Sequence of chain 1.C:
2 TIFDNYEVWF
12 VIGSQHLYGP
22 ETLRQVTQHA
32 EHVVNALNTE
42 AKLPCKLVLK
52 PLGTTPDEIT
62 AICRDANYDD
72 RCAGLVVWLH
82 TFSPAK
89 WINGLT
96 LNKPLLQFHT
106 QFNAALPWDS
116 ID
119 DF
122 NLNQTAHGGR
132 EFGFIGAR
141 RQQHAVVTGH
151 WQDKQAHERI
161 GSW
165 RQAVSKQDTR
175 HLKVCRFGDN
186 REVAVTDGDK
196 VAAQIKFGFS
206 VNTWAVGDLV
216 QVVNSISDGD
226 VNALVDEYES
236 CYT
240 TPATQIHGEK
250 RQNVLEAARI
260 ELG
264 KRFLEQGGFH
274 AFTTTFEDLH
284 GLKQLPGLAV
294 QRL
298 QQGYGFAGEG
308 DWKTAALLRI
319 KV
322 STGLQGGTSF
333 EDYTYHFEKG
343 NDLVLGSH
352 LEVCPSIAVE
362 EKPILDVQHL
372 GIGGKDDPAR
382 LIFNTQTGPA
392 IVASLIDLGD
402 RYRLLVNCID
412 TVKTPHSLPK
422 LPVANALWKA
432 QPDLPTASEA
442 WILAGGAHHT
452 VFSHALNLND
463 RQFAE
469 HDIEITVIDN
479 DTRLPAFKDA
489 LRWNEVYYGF

The small molecule below binds the protein below.
Small molecule (SMILES): OC[C@@H](O)C(O)[C@@H](O)CO

Binding-site contacts:
Ligand atom O1 contacts residue PHE83 of chain 1.C at 3.8 Å.
Ligand atom O4 contacts residue MN1 of chain 1.F at 3.3 Å.
Ligand atom O5 contacts residue HIS450 of chain 1.B at 3.2 Å (h-bond).
Ligand atom C2 contacts residue GLU306 of chain 1.B at 4.3 Å.
Ligand atom C5 contacts residue PHE83 of chain 1.C at 4.3 Å (hydrophobic).
Ligand atom C4 contacts residue GLU306 of chain 1.B at 3.4 Å.
Ligand atom C2 contacts residue PHE83 of chain 1.C at 3.7 Å (hydrophobic).
Ligand atom O5 contacts residue MN1 of chain 1.F at 2.2 Å.
Ligand atom O2 contacts residue MSE185 of chain 1.B at 3.0 Å.
Ligand atom C5 contacts residue HIS449 of chain 1.B at 3.9 Å.
Ligand atom O5 contacts residue GLU333 of chain 1.B at 2.2 Å (salt-bridge).
Ligand atom C5 contacts residue MN1 of chain 1.F at 3.4 Å.
Ligand atom C3 contacts residue GLN125 of chain 1.C at 4.0 Å.
Ligand atom C3 contacts residue GLU306 of chain 1.B at 4.4 Å.
Ligand atom O3 contacts residue PHE83 of chain 1.C at 4.0 Å.
Ligand atom C4 contacts residue GLU333 of chain 1.B at 3.8 Å.
Ligand atom O3 contacts residue HIS128 of chain 1.C at 3.3 Å (h-bond).
Ligand atom O2 contacts residue GLU306 of chain 1.B at 3.6 Å (salt-bridge).
Ligand atom O4 contacts residue GLU306 of chain 1.B at 4.2 Å.
Ligand atom C1 contacts residue PHE83 of chain 1.C at 3.6 Å (hydrophobic).
Ligand atom O4 contacts residue HIS350 of chain 1.B at 3.9 Å.
Ligand atom C4 contacts residue MN1 of chain 1.F at 3.5 Å.
Ligand atom O5 contacts residue HIS449 of chain 1.B at 3.0 Å.
Ligand atom C5 contacts residue GLU333 of chain 1.B at 3.0 Å.
Ligand atom O1 contacts residue GLN16 of chain 1.C at 3.6 Å (h-bond).
Ligand atom C1 contacts residue GLN125 of chain 1.C at 4.2 Å.
Ligand atom C1 contacts residue TYR19 of chain 1.C at 3.0 Å (hydrophobic).
Ligand atom C5 contacts residue HIS128 of chain 1.C at 4.1 Å.
Ligand atom O3 contacts residue GLN125 of chain 1.C at 2.8 Å (h-bond).
Ligand atom C2 contacts residue TYR19 of chain 1.C at 4.3 Å (hydrophobic).
Ligand atom O1 contacts residue TYR19 of chain 1.C at 3.6 Å (h-bond).
Ligand atom O5 contacts residue GLU306 of chain 1.B at 3.2 Å (salt-bridge).
Ligand atom O3 contacts residue TYR19 of chain 1.C at 4.0 Å.
Ligand atom C5 contacts residue GLU306 of chain 1.B at 3.6 Å.
Ligand atom O1 contacts residue MSE185 of chain 1.B at 3.8 Å.
Ligand atom O4 contacts residue GLU333 of chain 1.B at 3.2 Å (salt-bridge).
Ligand atom O2 contacts residue PHE279 of chain 1.B at 3.0 Å.
Ligand atom O5 contacts residue HIS350 of chain 1.B at 4.0 Å.
Ligand atom C2 contacts residue MSE185 of chain 1.B at 3.9 Å.
Ligand atom O1 contacts residue PHE279 of chain 1.B at 4.2 Å.

Sequence of chain 1.B:
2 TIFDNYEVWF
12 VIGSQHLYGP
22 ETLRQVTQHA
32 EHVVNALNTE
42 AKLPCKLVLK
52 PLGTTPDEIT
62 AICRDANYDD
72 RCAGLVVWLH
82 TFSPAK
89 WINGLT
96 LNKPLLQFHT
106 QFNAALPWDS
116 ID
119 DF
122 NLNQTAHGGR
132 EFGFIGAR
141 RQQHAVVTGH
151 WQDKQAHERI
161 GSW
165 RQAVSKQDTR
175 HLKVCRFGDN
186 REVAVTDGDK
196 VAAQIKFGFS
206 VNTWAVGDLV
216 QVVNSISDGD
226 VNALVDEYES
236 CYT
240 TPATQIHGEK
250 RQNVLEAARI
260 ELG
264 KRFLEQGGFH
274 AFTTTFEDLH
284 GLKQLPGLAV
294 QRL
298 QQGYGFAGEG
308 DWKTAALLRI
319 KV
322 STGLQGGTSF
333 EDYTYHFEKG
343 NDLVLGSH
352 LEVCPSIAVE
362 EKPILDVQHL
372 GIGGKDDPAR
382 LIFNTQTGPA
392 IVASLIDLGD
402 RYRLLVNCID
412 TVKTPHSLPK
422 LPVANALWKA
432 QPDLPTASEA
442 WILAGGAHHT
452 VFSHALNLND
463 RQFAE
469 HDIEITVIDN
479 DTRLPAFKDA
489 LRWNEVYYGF